Sequence of chain 1.C:
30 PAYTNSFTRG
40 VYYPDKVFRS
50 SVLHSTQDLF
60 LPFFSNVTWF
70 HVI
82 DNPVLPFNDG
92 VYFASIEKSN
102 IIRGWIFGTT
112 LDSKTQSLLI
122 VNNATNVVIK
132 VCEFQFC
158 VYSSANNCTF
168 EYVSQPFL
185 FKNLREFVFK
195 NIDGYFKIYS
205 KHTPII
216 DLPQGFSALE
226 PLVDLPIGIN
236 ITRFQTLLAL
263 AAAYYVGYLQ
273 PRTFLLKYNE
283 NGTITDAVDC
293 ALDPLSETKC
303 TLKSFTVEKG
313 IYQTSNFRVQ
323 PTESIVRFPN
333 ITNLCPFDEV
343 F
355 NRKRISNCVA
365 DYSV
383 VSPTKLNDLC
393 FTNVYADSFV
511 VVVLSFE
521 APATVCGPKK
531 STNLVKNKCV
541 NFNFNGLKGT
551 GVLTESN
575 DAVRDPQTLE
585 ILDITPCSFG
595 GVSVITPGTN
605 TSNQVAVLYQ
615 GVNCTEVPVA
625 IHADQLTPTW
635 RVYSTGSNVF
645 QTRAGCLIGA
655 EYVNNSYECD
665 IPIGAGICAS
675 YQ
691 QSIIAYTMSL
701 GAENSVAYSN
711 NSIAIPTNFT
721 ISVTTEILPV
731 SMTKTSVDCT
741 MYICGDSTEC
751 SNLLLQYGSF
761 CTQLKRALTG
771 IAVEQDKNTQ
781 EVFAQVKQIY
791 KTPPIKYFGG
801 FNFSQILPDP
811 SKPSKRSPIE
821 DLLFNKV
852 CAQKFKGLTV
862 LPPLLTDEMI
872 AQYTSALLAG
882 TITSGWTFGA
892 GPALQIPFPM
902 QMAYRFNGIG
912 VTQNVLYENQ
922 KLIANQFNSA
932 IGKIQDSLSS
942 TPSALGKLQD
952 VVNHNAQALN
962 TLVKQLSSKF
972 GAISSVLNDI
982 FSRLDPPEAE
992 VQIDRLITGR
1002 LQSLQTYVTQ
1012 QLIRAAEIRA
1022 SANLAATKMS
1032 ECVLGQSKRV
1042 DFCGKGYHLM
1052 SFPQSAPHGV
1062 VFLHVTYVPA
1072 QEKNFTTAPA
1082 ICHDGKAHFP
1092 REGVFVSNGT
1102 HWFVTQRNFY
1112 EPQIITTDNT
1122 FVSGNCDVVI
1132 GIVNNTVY

Binding-site contacts:
Ligand atom C5 contacts residue PHE1104 of chain 1.C at 4.4 Å (hydrophobic).
Ligand atom O5 contacts residue HIS1102 of chain 1.C at 4.3 Å.
Ligand atom C2 contacts residue ASN1099 of chain 1.C at 2.6 Å.
Ligand atom C8 contacts residue THR1101 of chain 1.C at 3.7 Å.
Ligand atom O7 contacts residue ASN1099 of chain 1.C at 3.6 Å.
Ligand atom C7 contacts residue ASN1099 of chain 1.C at 3.5 Å.
Ligand atom C5 contacts residue ASN1099 of chain 1.C at 3.7 Å.
Ligand atom C6 contacts residue PHE1104 of chain 1.C at 3.7 Å (hydrophobic).
Ligand atom N2 contacts residue ASN1099 of chain 1.C at 3.0 Å (h-bond).
Ligand atom C1 contacts residue ASN1099 of chain 1.C at 1.4 Å.
Ligand atom O5 contacts residue ASN1099 of chain 1.C at 2.4 Å (h-bond).
Ligand atom C1 contacts residue HIS1102 of chain 1.C at 3.8 Å.
Ligand atom O5 contacts residue PHE1104 of chain 1.C at 3.7 Å.
Ligand atom C4 contacts residue ASN1099 of chain 1.C at 4.3 Å.
Ligand atom C7 contacts residue THR1101 of chain 1.C at 4.2 Å.
Ligand atom O7 contacts residue THR1101 of chain 1.C at 4.4 Å.
Ligand atom C3 contacts residue ASN1099 of chain 1.C at 3.9 Å.

A small-molecule ligand and the protein it binds are described below.
Small molecule (SMILES): CC(=O)N[C@@H]1[C@@H](O)[C@H](O)[C@@H](CO)O[C@H]1O